Binding-site contacts:
Ligand atom C5 contacts residue TYR223 of chain 1.A at 3.8 Å (hydrophobic).
Ligand atom C6 contacts residue GLU65 of chain 1.A at 3.6 Å.
Ligand atom C contacts residue GLY232 of chain 1.A at 3.5 Å.
Ligand atom N2 contacts residue ASN38 of chain 1.A at 3.8 Å.
Ligand atom C4 contacts residue GLU65 of chain 1.A at 3.2 Å.
Ligand atom O2 contacts residue THR231 of chain 1.A at 4.0 Å.
Ligand atom O2 contacts residue GLY232 of chain 1.A at 3.5 Å (h-bond).
Ligand atom O2 contacts residue GLY93 of chain 1.A at 2.8 Å (h-bond).
Ligand atom C5 contacts residue GLU65 of chain 1.A at 3.5 Å.
Ligand atom O2 contacts residue SER233 of chain 1.A at 2.6 Å (h-bond).
Ligand atom O2 contacts residue ALA92 of chain 1.A at 3.6 Å.
Ligand atom C3 contacts residue ASP228 of chain 1.A at 3.9 Å.
Ligand atom O1 contacts residue GLY232 of chain 1.A at 3.0 Å (h-bond).
Ligand atom O1 contacts residue HIS94 of chain 1.A at 3.1 Å (h-bond).
Ligand atom N2 contacts residue HIS94 of chain 1.A at 2.8 Å (h-bond).
Ligand atom O1 contacts residue THR231 of chain 1.A at 3.6 Å.
Ligand atom N2 contacts residue ALA230 of chain 1.A at 3.5 Å (h-bond).
Ligand atom O1 contacts residue GLY93 of chain 1.A at 3.7 Å.
Ligand atom O1 contacts residue ALA230 of chain 1.A at 3.5 Å (h-bond).
Ligand atom O3' contacts residue MET218 of chain 1.A at 3.4 Å.
Ligand atom C5 contacts residue LEU89 of chain 1.A at 3.7 Å (hydrophobic).
Ligand atom C1 contacts residue THR231 of chain 1.A at 3.8 Å.
Ligand atom O3' contacts residue ASP228 of chain 1.A at 3.3 Å.
Ligand atom C3 contacts residue MET218 of chain 1.A at 3.9 Å (hydrophobic).
Ligand atom C6 contacts residue SER233 of chain 1.A at 3.5 Å.
Ligand atom N2 contacts residue GLU65 of chain 1.A at 2.9 Å (salt-bridge).
Ligand atom O1 contacts residue PRO95 of chain 1.A at 3.5 Å.
Ligand atom C2 contacts residue GLU65 of chain 1.A at 3.3 Å.
Ligand atom N2 contacts residue ASP228 of chain 1.A at 3.0 Å (salt-bridge).
Ligand atom C contacts residue SER233 of chain 1.A at 3.7 Å.
Ligand atom O3' contacts residue GLU65 of chain 1.A at 3.5 Å (salt-bridge).
Ligand atom O3' contacts residue SER64 of chain 1.A at 3.8 Å.
Ligand atom C4 contacts residue MET218 of chain 1.A at 3.6 Å (hydrophobic).
Ligand atom C contacts residue THR231 of chain 1.A at 3.8 Å.
Ligand atom C4 contacts residue TYR223 of chain 1.A at 3.8 Å (hydrophobic).
Ligand atom C contacts residue GLY93 of chain 1.A at 3.6 Å.
Ligand atom C1 contacts residue GLU65 of chain 1.A at 3.5 Å.
Ligand atom C3 contacts residue GLU65 of chain 1.A at 2.6 Å.
Ligand atom O3' contacts residue VAL225 of chain 1.A at 3.9 Å.
Ligand atom C2 contacts residue ASP228 of chain 1.A at 3.2 Å.

This protein binds this small molecule.
Small molecule (SMILES): N[C@H]1C(C(=O)O)=CC=C[C@@H]1O

Sequence of chain 1.A:
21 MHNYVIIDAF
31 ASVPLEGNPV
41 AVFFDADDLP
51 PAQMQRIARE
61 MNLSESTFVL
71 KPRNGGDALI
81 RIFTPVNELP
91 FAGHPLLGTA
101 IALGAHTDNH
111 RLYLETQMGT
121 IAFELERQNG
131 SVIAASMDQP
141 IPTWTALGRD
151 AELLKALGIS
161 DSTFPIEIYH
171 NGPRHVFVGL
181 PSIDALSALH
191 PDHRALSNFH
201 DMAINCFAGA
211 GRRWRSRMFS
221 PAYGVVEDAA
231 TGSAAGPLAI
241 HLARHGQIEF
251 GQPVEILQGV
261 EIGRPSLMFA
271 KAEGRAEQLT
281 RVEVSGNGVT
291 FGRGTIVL